Binding-site contacts:
Ligand atom C3 contacts residue LEU229 of chain 1.U at 4.2 Å (hydrophobic).
Ligand atom O1 contacts residue CYS22 of chain 1.W at 2.6 Å (h-bond).
Ligand atom C1 contacts residue LEU229 of chain 1.U at 4.3 Å (hydrophobic).
Ligand atom C2 contacts residue ASN228 of chain 1.U at 3.9 Å.
Ligand atom C6 contacts residue TRP221 of chain 1.V at 4.5 Å (hydrophobic).
Ligand atom C8 contacts residue TRP221 of chain 1.V at 4.0 Å (hydrophobic).
Ligand atom C7 contacts residue TRP221 of chain 1.V at 3.7 Å (hydrophobic).
Ligand atom C4 contacts residue LEU229 of chain 1.U at 4.0 Å (hydrophobic).
Ligand atom O1 contacts residue LEU229 of chain 1.U at 4.2 Å.
Ligand atom C1 contacts residue CYS22 of chain 1.W at 1.7 Å (hydrophobic).
Ligand atom C2 contacts residue CYS22 of chain 1.W at 2.6 Å (hydrophobic).
Ligand atom C1 contacts residue ASN228 of chain 1.U at 4.4 Å.
Ligand atom C4 contacts residue TRP221 of chain 1.V at 4.2 Å (hydrophobic).
Ligand atom C5 contacts residue TRP221 of chain 1.V at 4.3 Å (hydrophobic).
Ligand atom C3 contacts residue CYS22 of chain 1.W at 3.6 Å (hydrophobic).
Ligand atom C2 contacts residue LEU229 of chain 1.U at 3.9 Å (hydrophobic).
Ligand atom C1 contacts residue ALA23 of chain 1.W at 4.4 Å (hydrophobic).
Ligand atom O1 contacts residue TRP24 of chain 1.W at 3.3 Å.
Ligand atom C1 contacts residue TRP24 of chain 1.W at 4.2 Å (hydrophobic).

Sequence of chain 1.V:
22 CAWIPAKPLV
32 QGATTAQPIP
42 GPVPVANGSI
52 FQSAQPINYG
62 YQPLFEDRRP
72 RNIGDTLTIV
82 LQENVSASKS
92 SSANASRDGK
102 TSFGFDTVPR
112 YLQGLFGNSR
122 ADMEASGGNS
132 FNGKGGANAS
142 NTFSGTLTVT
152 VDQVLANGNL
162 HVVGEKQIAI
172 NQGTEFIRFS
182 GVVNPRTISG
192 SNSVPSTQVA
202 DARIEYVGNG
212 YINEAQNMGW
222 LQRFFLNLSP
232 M

Sequence of chain 1.U:
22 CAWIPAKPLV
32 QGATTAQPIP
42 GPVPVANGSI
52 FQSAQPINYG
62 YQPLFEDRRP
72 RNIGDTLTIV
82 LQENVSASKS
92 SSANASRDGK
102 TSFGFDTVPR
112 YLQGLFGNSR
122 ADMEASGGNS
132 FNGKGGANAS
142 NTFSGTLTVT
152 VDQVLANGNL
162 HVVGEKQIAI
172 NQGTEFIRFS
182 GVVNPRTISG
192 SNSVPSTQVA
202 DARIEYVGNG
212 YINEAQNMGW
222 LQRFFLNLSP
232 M

Sequence of chain 1.W:
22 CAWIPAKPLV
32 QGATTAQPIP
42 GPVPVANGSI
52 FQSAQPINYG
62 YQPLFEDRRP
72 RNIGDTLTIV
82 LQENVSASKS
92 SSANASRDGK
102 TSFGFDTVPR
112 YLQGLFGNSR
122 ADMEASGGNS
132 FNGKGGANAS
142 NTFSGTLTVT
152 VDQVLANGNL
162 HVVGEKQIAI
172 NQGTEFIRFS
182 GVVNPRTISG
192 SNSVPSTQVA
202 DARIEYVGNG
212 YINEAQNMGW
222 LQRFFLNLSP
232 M

A protein and the small-molecule ligand that binds it are described below.
Small molecule (SMILES): CCCCCCCC(=O)O